Binding-site contacts:
Ligand atom CG contacts residue TRP37 of chain 1.F at 3.8 Å (hydrophobic).
Ligand atom OAH contacts residue HIS64 of chain 1.F at 3.5 Å.
Ligand atom CBM contacts residue TYR61 of chain 1.F at 3.8 Å (hydrophobic).
Ligand atom CAN contacts residue ILE58 of chain 1.F at 3.4 Å (hydrophobic).
Ligand atom NAW contacts residue TYR61 of chain 1.F at 3.6 Å.
Ligand atom NAV contacts residue HIS59 of chain 1.F at 2.8 Å (h-bond).
Ligand atom NAX contacts residue TYR61 of chain 1.F at 3.5 Å (h-bond).
Ligand atom CD2 contacts residue HIS64 of chain 1.F at 3.7 Å.
Ligand atom CBC contacts residue TYR61 of chain 1.F at 3.6 Å (hydrophobic).
Ligand atom OD1 contacts residue TYR61 of chain 1.F at 3.6 Å.
Ligand atom CB contacts residue TRP66 of chain 1.F at 3.5 Å (hydrophobic).
Ligand atom CB contacts residue TYR47 of chain 1.F at 3.6 Å (hydrophobic).
Ligand atom CBG contacts residue ILE58 of chain 1.F at 3.8 Å (hydrophobic).
Ligand atom CAL contacts residue HIS59 of chain 1.F at 3.8 Å.
Ligand atom CA contacts residue HIS59 of chain 1.F at 3.4 Å.
Ligand atom CD2 contacts residue TYR47 of chain 1.F at 3.8 Å (hydrophobic).
Ligand atom N contacts residue TYR47 of chain 1.F at 3.8 Å.
Ligand atom CAR contacts residue HIS59 of chain 1.F at 3.8 Å.
Ligand atom OD1 contacts residue HIS64 of chain 1.F at 2.8 Å (h-bond).
Ligand atom OAI contacts residue TYR61 of chain 1.F at 3.7 Å.
Ligand atom CB contacts residue HIS59 of chain 1.F at 3.7 Å.
Ligand atom C contacts residue TYR47 of chain 1.F at 3.4 Å (hydrophobic).
Ligand atom CAQ contacts residue TYR61 of chain 1.F at 3.4 Å (hydrophobic).
Ligand atom CBF contacts residue TYR47 of chain 1.F at 3.7 Å (hydrophobic).
Ligand atom CG contacts residue SER60 of chain 1.F at 3.7 Å.
Ligand atom CG contacts residue TRP66 of chain 1.F at 3.7 Å (hydrophobic).
Ligand atom NAU contacts residue PRO48 of chain 1.F at 3.7 Å.
Ligand atom CAM contacts residue TYR47 of chain 1.F at 3.8 Å (hydrophobic).
Ligand atom O contacts residue TYR47 of chain 1.F at 2.6 Å (h-bond).
Ligand atom OD1 contacts residue SER60 of chain 1.F at 2.6 Å (h-bond).
Ligand atom CAE contacts residue TYR47 of chain 1.F at 3.8 Å (hydrophobic).
Ligand atom CAO contacts residue PRO48 of chain 1.F at 3.3 Å (hydrophobic).
Ligand atom OAH contacts residue PHE40 of chain 1.F at 3.6 Å.
Ligand atom CA contacts residue TYR47 of chain 1.F at 3.8 Å (hydrophobic).
Ligand atom C contacts residue HIS59 of chain 1.F at 3.6 Å.
Ligand atom CBB contacts residue TYR61 of chain 1.F at 3.5 Å (hydrophobic).
Ligand atom CAQ contacts residue ARG18 of chain 1.F at 3.8 Å.
Ligand atom CD2 contacts residue TRP37 of chain 1.F at 3.6 Å (hydrophobic).
Ligand atom CG contacts residue HIS64 of chain 1.F at 3.6 Å.
Ligand atom CAP contacts residue ASN16 of chain 1.F at 3.7 Å.

Sequence of chain 1.F:
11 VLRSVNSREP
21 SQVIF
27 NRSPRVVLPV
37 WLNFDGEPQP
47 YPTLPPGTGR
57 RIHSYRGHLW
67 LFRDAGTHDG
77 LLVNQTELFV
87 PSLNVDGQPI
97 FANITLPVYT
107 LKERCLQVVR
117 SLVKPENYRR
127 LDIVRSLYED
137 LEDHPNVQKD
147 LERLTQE

The protein below binds the small molecule below.
Small molecule (SMILES): CC(=O)NC1(C(=O)N[C@H](C(=O)N2C[C@H](O)C[C@H]2C(=O)NCc2ccc(-c3scnc3C)cc2)C(C)(C)C)CC1